A protein and the small-molecule ligand that binds it are described below.
Small molecule (SMILES): CC(=O)N[C@@H]1[C@@H](O)[C@H](O)[C@@H](CO)O[C@H]1O

Binding-site contacts:
Ligand atom C1 contacts residue ASN168 of chain 1.R at 1.4 Å.
Ligand atom C3 contacts residue ASN168 of chain 1.R at 3.8 Å.
Ligand atom C4 contacts residue ASN168 of chain 1.R at 4.2 Å.
Ligand atom C5 contacts residue ASN168 of chain 1.R at 3.7 Å.
Ligand atom N2 contacts residue LEU416 of chain 1.Q at 4.2 Å.
Ligand atom C8 contacts residue ASN168 of chain 1.R at 4.4 Å.
Ligand atom C8 contacts residue ASP434 of chain 1.Q at 4.0 Å.
Ligand atom O7 contacts residue LEU416 of chain 1.Q at 3.9 Å.
Ligand atom C2 contacts residue ASN168 of chain 1.R at 2.5 Å.
Ligand atom C7 contacts residue ASN168 of chain 1.R at 3.2 Å.
Ligand atom N2 contacts residue ASN168 of chain 1.R at 2.9 Å (h-bond).
Ligand atom O5 contacts residue ASN168 of chain 1.R at 2.4 Å (h-bond).
Ligand atom O3 contacts residue LEU416 of chain 1.Q at 3.9 Å.
Ligand atom C7 contacts residue LEU416 of chain 1.Q at 3.9 Å (hydrophobic).
Ligand atom C8 contacts residue LEU416 of chain 1.Q at 4.0 Å (hydrophobic).
Ligand atom O7 contacts residue ASN168 of chain 1.R at 3.1 Å (h-bond).

Sequence of chain 1.R:
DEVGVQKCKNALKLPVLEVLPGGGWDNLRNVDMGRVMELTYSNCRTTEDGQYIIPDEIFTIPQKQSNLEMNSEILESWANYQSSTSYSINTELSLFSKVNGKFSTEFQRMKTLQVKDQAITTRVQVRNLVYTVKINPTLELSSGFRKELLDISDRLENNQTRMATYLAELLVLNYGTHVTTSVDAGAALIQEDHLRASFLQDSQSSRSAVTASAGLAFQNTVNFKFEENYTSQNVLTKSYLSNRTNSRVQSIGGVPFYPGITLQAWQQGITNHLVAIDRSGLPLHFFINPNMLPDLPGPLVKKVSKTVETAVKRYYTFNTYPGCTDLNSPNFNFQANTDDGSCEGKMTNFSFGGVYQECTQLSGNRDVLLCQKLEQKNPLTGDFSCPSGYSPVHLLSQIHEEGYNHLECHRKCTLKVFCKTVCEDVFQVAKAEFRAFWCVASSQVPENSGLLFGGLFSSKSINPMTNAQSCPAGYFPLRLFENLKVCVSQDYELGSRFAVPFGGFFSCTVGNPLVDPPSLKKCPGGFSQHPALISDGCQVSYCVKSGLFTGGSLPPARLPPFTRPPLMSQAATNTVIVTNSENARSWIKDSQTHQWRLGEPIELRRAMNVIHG

Sequence of chain 1.Q:
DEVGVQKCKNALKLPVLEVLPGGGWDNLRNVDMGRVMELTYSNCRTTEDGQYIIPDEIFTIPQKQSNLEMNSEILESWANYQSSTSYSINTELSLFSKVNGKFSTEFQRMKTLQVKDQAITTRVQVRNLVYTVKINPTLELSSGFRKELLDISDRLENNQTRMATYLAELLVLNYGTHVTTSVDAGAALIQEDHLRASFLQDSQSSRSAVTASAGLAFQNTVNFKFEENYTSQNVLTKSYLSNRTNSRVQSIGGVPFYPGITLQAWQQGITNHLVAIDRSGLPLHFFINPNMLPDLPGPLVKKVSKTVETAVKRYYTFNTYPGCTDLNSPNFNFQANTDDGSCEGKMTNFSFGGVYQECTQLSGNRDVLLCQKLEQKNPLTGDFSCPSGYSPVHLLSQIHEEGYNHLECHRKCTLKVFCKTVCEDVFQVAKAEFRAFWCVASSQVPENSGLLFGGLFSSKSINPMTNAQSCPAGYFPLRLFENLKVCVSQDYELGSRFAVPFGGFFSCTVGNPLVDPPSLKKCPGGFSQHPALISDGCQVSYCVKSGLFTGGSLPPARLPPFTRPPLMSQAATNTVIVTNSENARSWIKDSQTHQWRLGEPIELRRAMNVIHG